Sequence of chain 6.A:
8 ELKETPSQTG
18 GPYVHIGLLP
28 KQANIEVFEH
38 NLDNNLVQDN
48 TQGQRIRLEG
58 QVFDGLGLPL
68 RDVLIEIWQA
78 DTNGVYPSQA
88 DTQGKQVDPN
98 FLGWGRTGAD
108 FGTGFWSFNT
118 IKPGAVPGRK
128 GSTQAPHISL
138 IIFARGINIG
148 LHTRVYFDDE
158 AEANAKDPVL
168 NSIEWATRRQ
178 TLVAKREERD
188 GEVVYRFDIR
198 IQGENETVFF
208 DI

Binding-site contacts:
Ligand atom O7 contacts residue TYR109 of chain 6.B at 3.0 Å (h-bond).
Ligand atom O10 contacts residue ILE192 of chain 6.B at 3.5 Å.
Ligand atom N9 contacts residue TRP150 of chain 6.B at 4.0 Å.
Ligand atom O7 contacts residue TYR148 of chain 6.B at 3.9 Å.
Ligand atom C4 contacts residue PRO19 of chain 6.A at 3.3 Å (hydrophobic).
Ligand atom C6 contacts residue TYR148 of chain 6.B at 3.8 Å (hydrophobic).
Ligand atom N9 contacts residue TYR25 of chain 6.B at 3.5 Å (h-bond).
Ligand atom O11 contacts residue PRO19 of chain 6.A at 3.9 Å.
Ligand atom O8 contacts residue ARG158 of chain 6.B at 2.9 Å (salt-bridge).
Ligand atom O8 contacts residue HIS163 of chain 6.B at 2.7 Å.
Ligand atom N9 contacts residue PRO19 of chain 6.A at 3.5 Å.
Ligand atom O8 contacts residue GLN178 of chain 6.B at 3.8 Å.
Ligand atom O7 contacts residue HIS161 of chain 6.B at 3.1 Å (h-bond).
Ligand atom C5 contacts residue TRP150 of chain 6.B at 4.0 Å (hydrophobic).
Ligand atom O10 contacts residue ARG142 of chain 6.A at 3.9 Å.
Ligand atom C3 contacts residue ILE192 of chain 6.B at 3.8 Å (hydrophobic).
Ligand atom O10 contacts residue TYR25 of chain 6.B at 2.4 Å (h-bond).
Ligand atom O7 contacts residue FE1 of chain 6.C at 2.1 Å.
Ligand atom O8 contacts residue FE1 of chain 6.C at 2.2 Å.
Ligand atom O11 contacts residue TYR25 of chain 6.B at 3.8 Å.
Ligand atom C2 contacts residue ARG158 of chain 6.B at 3.2 Å.
Ligand atom O7 contacts residue ARG158 of chain 6.B at 3.8 Å.
Ligand atom C6 contacts residue ARG158 of chain 6.B at 3.9 Å.
Ligand atom C3 contacts residue GLY18 of chain 6.A at 3.7 Å.
Ligand atom C3 contacts residue ARG158 of chain 6.B at 3.8 Å.
Ligand atom C1 contacts residue FE1 of chain 6.C at 2.8 Å.
Ligand atom N9 contacts residue ILE192 of chain 6.B at 3.8 Å.
Ligand atom C1 contacts residue HIS161 of chain 6.B at 4.0 Å.
Ligand atom C2 contacts residue HIS163 of chain 6.B at 3.9 Å.
Ligand atom C1 contacts residue ARG158 of chain 6.B at 3.7 Å.
Ligand atom O10 contacts residue PRO19 of chain 6.A at 4.0 Å.
Ligand atom C2 contacts residue HIS161 of chain 6.B at 4.0 Å.
Ligand atom O11 contacts residue ARG142 of chain 6.A at 3.7 Å.
Ligand atom O8 contacts residue HIS161 of chain 6.B at 3.1 Å (h-bond).
Ligand atom O10 contacts residue THR16 of chain 6.A at 3.6 Å.
Ligand atom O11 contacts residue TRP150 of chain 6.B at 3.4 Å.
Ligand atom C5 contacts residue PRO19 of chain 6.A at 3.5 Å (hydrophobic).
Ligand atom C2 contacts residue FE1 of chain 6.C at 2.8 Å.
Ligand atom C3 contacts residue PRO19 of chain 6.A at 3.6 Å (hydrophobic).
Ligand atom C4 contacts residue ILE192 of chain 6.B at 3.9 Å (hydrophobic).

A protein and the small-molecule ligand that binds it are described below.
Small molecule (SMILES): O=[N+]([O-])c1ccc(O)c(O)c1

Sequence of chain 6.B:
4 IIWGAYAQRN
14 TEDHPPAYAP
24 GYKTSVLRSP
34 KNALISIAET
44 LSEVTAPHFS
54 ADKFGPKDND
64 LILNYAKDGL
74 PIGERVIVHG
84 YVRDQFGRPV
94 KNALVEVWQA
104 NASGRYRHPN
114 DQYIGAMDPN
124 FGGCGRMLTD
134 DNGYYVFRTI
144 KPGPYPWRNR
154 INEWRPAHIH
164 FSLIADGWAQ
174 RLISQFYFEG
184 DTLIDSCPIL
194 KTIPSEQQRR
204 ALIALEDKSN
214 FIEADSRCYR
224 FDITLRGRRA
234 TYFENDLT